Binding-site contacts:
Ligand atom C3 contacts residue ASN234 of chain 1.C at 3.8 Å.
Ligand atom C5 contacts residue ASN234 of chain 1.C at 3.6 Å.
Ligand atom N2 contacts residue ASN234 of chain 1.C at 2.9 Å (h-bond).
Ligand atom O7 contacts residue ASN234 of chain 1.C at 3.7 Å.
Ligand atom C4 contacts residue ASN234 of chain 1.C at 4.2 Å.
Ligand atom C7 contacts residue ASN234 of chain 1.C at 3.5 Å.
Ligand atom C1 contacts residue ASN234 of chain 1.C at 1.4 Å.
Ligand atom O5 contacts residue ASN234 of chain 1.C at 2.3 Å (h-bond).
Ligand atom C2 contacts residue ASN234 of chain 1.C at 2.4 Å.

The small molecule below binds the protein below.
Small molecule (SMILES): CC(=O)N[C@H]1[C@H](O[C@H]2[C@H](O)[C@@H](NC(C)=O)CO[C@@H]2CO)O[C@H](CO)[C@@H](O)[C@@H]1O

Sequence of chain 1.C:
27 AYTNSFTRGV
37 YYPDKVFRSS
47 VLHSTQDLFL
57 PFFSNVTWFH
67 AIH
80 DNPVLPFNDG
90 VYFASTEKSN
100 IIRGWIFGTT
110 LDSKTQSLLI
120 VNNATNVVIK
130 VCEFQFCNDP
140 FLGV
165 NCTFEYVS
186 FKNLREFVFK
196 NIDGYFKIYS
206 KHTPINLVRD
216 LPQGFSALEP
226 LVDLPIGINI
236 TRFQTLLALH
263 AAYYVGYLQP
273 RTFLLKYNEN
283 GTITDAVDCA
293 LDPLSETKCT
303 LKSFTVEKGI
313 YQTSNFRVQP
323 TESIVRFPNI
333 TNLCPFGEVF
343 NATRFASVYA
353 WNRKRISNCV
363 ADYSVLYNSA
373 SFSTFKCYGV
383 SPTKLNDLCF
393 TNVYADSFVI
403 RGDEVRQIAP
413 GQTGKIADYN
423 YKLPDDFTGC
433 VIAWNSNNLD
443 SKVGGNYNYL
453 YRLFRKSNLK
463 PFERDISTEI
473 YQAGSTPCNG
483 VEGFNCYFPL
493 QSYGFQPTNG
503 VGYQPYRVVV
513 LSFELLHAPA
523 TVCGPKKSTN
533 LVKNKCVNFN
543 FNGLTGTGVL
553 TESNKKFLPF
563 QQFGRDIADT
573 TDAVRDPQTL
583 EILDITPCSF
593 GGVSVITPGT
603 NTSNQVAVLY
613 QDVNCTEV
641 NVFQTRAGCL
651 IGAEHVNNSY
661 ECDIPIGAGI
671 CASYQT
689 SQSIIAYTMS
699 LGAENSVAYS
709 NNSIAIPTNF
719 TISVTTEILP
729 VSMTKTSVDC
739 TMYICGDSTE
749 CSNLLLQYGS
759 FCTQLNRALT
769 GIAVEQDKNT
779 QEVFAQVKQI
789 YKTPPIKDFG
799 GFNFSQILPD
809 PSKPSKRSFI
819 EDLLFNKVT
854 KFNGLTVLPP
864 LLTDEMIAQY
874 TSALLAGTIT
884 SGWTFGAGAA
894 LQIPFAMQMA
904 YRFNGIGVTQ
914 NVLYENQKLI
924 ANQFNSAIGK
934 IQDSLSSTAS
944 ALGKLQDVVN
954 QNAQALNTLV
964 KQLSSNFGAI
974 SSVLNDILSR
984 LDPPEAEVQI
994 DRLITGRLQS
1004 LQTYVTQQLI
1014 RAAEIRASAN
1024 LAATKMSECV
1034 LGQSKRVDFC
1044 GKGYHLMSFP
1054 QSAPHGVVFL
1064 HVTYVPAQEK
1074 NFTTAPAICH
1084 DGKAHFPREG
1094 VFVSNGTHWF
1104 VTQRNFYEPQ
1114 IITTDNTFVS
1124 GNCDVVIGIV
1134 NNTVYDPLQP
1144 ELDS